Binding-site contacts:
Ligand atom C2 contacts residue ASN108 of chain 1.A at 3.9 Å.
Ligand atom C5 contacts residue CYS216 of chain 1.A at 4.2 Å (hydrophobic).
Ligand atom C8 contacts residue ASN108 of chain 1.A at 3.3 Å.
Ligand atom C6 contacts residue SER217 of chain 1.A at 3.9 Å.
Ligand atom O5 contacts residue CYS216 of chain 1.A at 3.9 Å.
Ligand atom C4 contacts residue ASN215 of chain 1.A at 4.2 Å.
Ligand atom O7 contacts residue LYS190 of chain 1.A at 3.3 Å.
Ligand atom C3 contacts residue ASN215 of chain 1.A at 3.8 Å.
Ligand atom O6 contacts residue SER217 of chain 1.A at 4.1 Å.
Ligand atom C7 contacts residue LYS190 of chain 1.A at 3.8 Å.
Ligand atom C2 contacts residue ASN215 of chain 1.A at 2.5 Å.
Ligand atom N2 contacts residue ASN108 of chain 1.A at 2.9 Å (h-bond).
Ligand atom C1 contacts residue ASN215 of chain 1.A at 1.4 Å.
Ligand atom C1 contacts residue CYS216 of chain 1.A at 4.4 Å (hydrophobic).
Ligand atom C7 contacts residue ASN215 of chain 1.A at 3.6 Å.
Ligand atom C8 contacts residue LYS190 of chain 1.A at 3.5 Å.
Ligand atom C7 contacts residue ASN108 of chain 1.A at 3.6 Å.
Ligand atom O7 contacts residue ASN215 of chain 1.A at 3.6 Å.
Ligand atom N2 contacts residue ASN215 of chain 1.A at 3.0 Å (h-bond).
Ligand atom O5 contacts residue ASN215 of chain 1.A at 2.3 Å (h-bond).
Ligand atom C7 contacts residue MET110 of chain 1.A at 4.2 Å (hydrophobic).
Ligand atom C6 contacts residue CYS216 of chain 1.A at 4.2 Å (hydrophobic).
Ligand atom C5 contacts residue ASN215 of chain 1.A at 3.6 Å.
Ligand atom O6 contacts residue VAL226 of chain 1.A at 4.3 Å.
Ligand atom C8 contacts residue MET110 of chain 1.A at 3.8 Å (hydrophobic).
Ligand atom O5 contacts residue VAL226 of chain 1.A at 4.2 Å.

Sequence of chain 1.A:
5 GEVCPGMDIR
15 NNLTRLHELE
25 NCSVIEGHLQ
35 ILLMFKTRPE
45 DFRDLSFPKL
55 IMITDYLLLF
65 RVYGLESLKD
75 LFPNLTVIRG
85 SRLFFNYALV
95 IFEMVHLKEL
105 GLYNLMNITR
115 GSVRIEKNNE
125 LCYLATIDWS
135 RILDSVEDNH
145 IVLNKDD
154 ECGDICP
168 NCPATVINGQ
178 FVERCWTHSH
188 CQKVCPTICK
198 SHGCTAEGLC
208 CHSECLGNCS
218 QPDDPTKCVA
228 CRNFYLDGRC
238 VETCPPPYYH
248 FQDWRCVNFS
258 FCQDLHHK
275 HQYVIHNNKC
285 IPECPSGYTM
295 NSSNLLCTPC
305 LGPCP

This small molecule binds to this protein.
Small molecule (SMILES): CC(=O)N[C@@H]1[C@@H](O)[C@H](O)[C@@H](CO)O[C@H]1O